A small-molecule ligand and the protein it binds are described below.
Small molecule (SMILES): CCn1c(-c2nonc2N)nc2c(C#CC(C)(C)O)ncc(OC[C@H]3CCCNC3)c21

Sequence of chain 1.A:
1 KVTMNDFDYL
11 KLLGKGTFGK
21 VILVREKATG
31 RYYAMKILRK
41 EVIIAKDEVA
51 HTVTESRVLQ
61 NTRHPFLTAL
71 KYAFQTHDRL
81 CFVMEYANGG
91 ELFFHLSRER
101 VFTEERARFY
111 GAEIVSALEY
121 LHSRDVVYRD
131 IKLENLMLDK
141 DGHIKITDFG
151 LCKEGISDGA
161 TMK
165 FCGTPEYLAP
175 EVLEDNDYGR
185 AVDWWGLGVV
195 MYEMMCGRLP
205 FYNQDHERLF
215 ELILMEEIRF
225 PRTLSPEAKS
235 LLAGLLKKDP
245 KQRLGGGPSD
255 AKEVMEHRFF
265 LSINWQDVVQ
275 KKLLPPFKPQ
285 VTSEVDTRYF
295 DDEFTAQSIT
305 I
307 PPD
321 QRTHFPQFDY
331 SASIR

Binding-site contacts:
Ligand atom N7 contacts residue GLU91 of chain 1.A at 2.6 Å (salt-bridge).
Ligand atom O1 contacts residue GLU55 of chain 1.A at 2.6 Å (salt-bridge).
Ligand atom C14 contacts residue VAL21 of chain 1.A at 3.4 Å (hydrophobic).
Ligand atom N6 contacts residue GLU85 of chain 1.A at 3.2 Å (salt-bridge).
Ligand atom N4 contacts residue MET137 of chain 1.A at 3.2 Å.
Ligand atom N3 contacts residue MET84 of chain 1.A at 3.6 Å (h-bond).
Ligand atom C11 contacts residue GLU134 of chain 1.A at 3.6 Å.
Ligand atom O3 contacts residue ALA87 of chain 1.A at 3.7 Å.
Ligand atom C19 contacts residue GLU134 of chain 1.A at 3.5 Å.
Ligand atom C3 contacts residue ASP148 of chain 1.A at 3.4 Å.
Ligand atom O1 contacts residue ASP148 of chain 1.A at 3.4 Å.
Ligand atom C17 contacts residue ALA34 of chain 1.A at 3.7 Å (hydrophobic).
Ligand atom C6 contacts residue LEU59 of chain 1.A at 3.5 Å (hydrophobic).
Ligand atom O3 contacts residue PHE294 of chain 1.A at 3.4 Å.
Ligand atom O1 contacts residue LEU59 of chain 1.A at 3.7 Å.
Ligand atom N6 contacts residue MET84 of chain 1.A at 3.4 Å (h-bond).
Ligand atom C19 contacts residue GLU91 of chain 1.A at 3.4 Å.
Ligand atom C18 contacts residue GLU91 of chain 1.A at 3.1 Å.
Ligand atom N7 contacts residue GLU134 of chain 1.A at 2.8 Å (salt-bridge).
Ligand atom C6 contacts residue GLU55 of chain 1.A at 3.5 Å.
Ligand atom C8 contacts residue ASP148 of chain 1.A at 3.4 Å.
Ligand atom N5 contacts residue ALA87 of chain 1.A at 2.9 Å (h-bond).
Ligand atom C6 contacts residue PHE82 of chain 1.A at 3.6 Å (hydrophobic).
Ligand atom O1 contacts residue PHE149 of chain 1.A at 3.0 Å (h-bond).
Ligand atom O3 contacts residue TYR86 of chain 1.A at 3.6 Å.
Ligand atom N5 contacts residue ALA34 of chain 1.A at 3.6 Å.
Ligand atom N5 contacts residue GLU85 of chain 1.A at 3.6 Å.
Ligand atom C5 contacts residue GLU55 of chain 1.A at 3.5 Å.
Ligand atom C4 contacts residue MET84 of chain 1.A at 3.5 Å (hydrophobic).
Ligand atom C3 contacts residue MET84 of chain 1.A at 3.6 Å (hydrophobic).
Ligand atom N5 contacts residue TYR86 of chain 1.A at 3.6 Å.
Ligand atom N1 contacts residue LYS36 of chain 1.A at 3.4 Å.
Ligand atom C16 contacts residue MET137 of chain 1.A at 3.4 Å (hydrophobic).
Ligand atom O3 contacts residue MET137 of chain 1.A at 3.4 Å.
Ligand atom N1 contacts residue ASP148 of chain 1.A at 3.4 Å.
Ligand atom C4 contacts residue ASP148 of chain 1.A at 3.5 Å.
Ligand atom C7 contacts residue LEU59 of chain 1.A at 3.7 Å (hydrophobic).
Ligand atom C7 contacts residue MET84 of chain 1.A at 3.7 Å (hydrophobic).
Ligand atom C18 contacts residue GLU134 of chain 1.A at 3.2 Å.
Ligand atom N4 contacts residue PHE294 of chain 1.A at 3.5 Å.